A protein and the small-molecule ligand that binds it are described below.
Small molecule (SMILES): CC(=O)N[C@@H]1[C@@H](O)[C@H](O)[C@@H](CO)O[C@H]1O

Sequence of chain 1.A:
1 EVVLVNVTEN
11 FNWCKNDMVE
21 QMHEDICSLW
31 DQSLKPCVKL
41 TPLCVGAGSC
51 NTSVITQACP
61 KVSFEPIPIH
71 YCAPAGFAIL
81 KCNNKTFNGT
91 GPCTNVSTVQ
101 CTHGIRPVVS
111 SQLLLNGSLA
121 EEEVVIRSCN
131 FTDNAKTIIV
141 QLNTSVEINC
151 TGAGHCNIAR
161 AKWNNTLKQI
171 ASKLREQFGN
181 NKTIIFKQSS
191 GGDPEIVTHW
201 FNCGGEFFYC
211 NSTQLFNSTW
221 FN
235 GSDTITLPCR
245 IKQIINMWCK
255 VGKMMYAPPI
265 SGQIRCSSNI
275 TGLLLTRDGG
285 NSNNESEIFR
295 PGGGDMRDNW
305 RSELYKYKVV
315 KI

Binding-site contacts:
Ligand atom C4 contacts residue ASN164 of chain 1.A at 4.3 Å.
Ligand atom N2 contacts residue ASN164 of chain 1.A at 3.2 Å (h-bond).
Ligand atom C3 contacts residue ASN164 of chain 1.A at 3.9 Å.
Ligand atom C1 contacts residue ASN164 of chain 1.A at 1.4 Å.
Ligand atom C8 contacts residue LYS168 of chain 1.A at 3.5 Å.
Ligand atom C7 contacts residue ASN164 of chain 1.A at 4.4 Å.
Ligand atom C5 contacts residue ASN164 of chain 1.A at 3.5 Å.
Ligand atom C2 contacts residue ASN164 of chain 1.A at 2.6 Å.
Ligand atom C6 contacts residue ARG160 of chain 1.A at 4.2 Å.
Ligand atom O6 contacts residue ARG160 of chain 1.A at 4.5 Å.
Ligand atom C8 contacts residue TRP220 of chain 1.A at 4.5 Å (hydrophobic).
Ligand atom O6 contacts residue ALA161 of chain 1.A at 4.1 Å.
Ligand atom O5 contacts residue ASN164 of chain 1.A at 2.4 Å (h-bond).